Binding-site contacts:
Ligand atom C17 contacts residue HEM1 of chain 1.B at 3.5 Å.
Ligand atom C02 contacts residue GLY237 of chain 1.A at 3.0 Å.
Ligand atom S01 contacts residue HEM1 of chain 1.B at 3.3 Å (h-bond).
Ligand atom C13 contacts residue HEM1 of chain 1.B at 3.6 Å.
Ligand atom C12 contacts residue HEM1 of chain 1.B at 3.5 Å.
Ligand atom C08 contacts residue HEM1 of chain 1.B at 3.4 Å.
Ligand atom C15 contacts residue HEM1 of chain 1.B at 3.5 Å.
Ligand atom C02 contacts residue PHE235 of chain 1.A at 3.7 Å (hydrophobic).
Ligand atom C11 contacts residue HEM1 of chain 1.B at 3.6 Å.
Ligand atom C04 contacts residue ILE218 of chain 1.A at 3.6 Å (hydrophobic).
Ligand atom C05 contacts residue PRO216 of chain 1.A at 3.8 Å (hydrophobic).
Ligand atom N14 contacts residue HEM1 of chain 1.B at 3.9 Å.
Ligand atom C15 contacts residue GLN129 of chain 1.A at 3.9 Å.
Ligand atom N14 contacts residue TRP238 of chain 1.A at 3.1 Å (h-bond).
Ligand atom N14 contacts residue TYR239 of chain 1.A at 3.9 Å.
Ligand atom C06 contacts residue GLU243 of chain 1.A at 3.2 Å.
Ligand atom C02 contacts residue ASN236 of chain 1.A at 3.4 Å.
Ligand atom C21 contacts residue HEM1 of chain 1.B at 3.7 Å.
Ligand atom C02 contacts residue HEM1 of chain 1.B at 3.7 Å.
Ligand atom C13 contacts residue GLU243 of chain 1.A at 3.4 Å.
Ligand atom C10 contacts residue HEM1 of chain 1.B at 3.4 Å.
Ligand atom C15 contacts residue HIS128 of chain 1.A at 3.6 Å.
Ligand atom C04 contacts residue PRO216 of chain 1.A at 3.1 Å (hydrophobic).
Ligand atom C15 contacts residue ILE218 of chain 1.A at 3.6 Å (hydrophobic).
Ligand atom C03 contacts residue ILE218 of chain 1.A at 3.7 Å (hydrophobic).
Ligand atom C03 contacts residue ASN236 of chain 1.A at 3.5 Å.
Ligand atom S01 contacts residue GLY237 of chain 1.A at 3.6 Å.
Ligand atom N14 contacts residue GLU243 of chain 1.A at 2.9 Å (salt-bridge).
Ligand atom C03 contacts residue PHE235 of chain 1.A at 3.5 Å (hydrophobic).
Ligand atom N07 contacts residue GLU243 of chain 1.A at 2.3 Å (salt-bridge).
Ligand atom O16 contacts residue HIS128 of chain 1.A at 3.3 Å.
Ligand atom C12 contacts residue ILE218 of chain 1.A at 3.4 Å (hydrophobic).
Ligand atom O16 contacts residue ILE218 of chain 1.A at 3.9 Å.
Ligand atom C11 contacts residue ILE218 of chain 1.A at 3.5 Å (hydrophobic).
Ligand atom C03 contacts residue GLY237 of chain 1.A at 3.7 Å.
Ligand atom C08 contacts residue GLU243 of chain 1.A at 3.1 Å.
Ligand atom C09 contacts residue HEM1 of chain 1.B at 3.4 Å.
Ligand atom C03 contacts residue PRO216 of chain 1.A at 3.1 Å (hydrophobic).
Ligand atom C18 contacts residue HEM1 of chain 1.B at 3.3 Å.
Ligand atom N14 contacts residue PRO216 of chain 1.A at 3.9 Å.

A protein and the small-molecule ligand that binds it are described below.
Small molecule (SMILES): N/C(=N/c1cccc(CO[C@@H]2CCNC2)c1)c1cccs1

Sequence of chain 1.A:
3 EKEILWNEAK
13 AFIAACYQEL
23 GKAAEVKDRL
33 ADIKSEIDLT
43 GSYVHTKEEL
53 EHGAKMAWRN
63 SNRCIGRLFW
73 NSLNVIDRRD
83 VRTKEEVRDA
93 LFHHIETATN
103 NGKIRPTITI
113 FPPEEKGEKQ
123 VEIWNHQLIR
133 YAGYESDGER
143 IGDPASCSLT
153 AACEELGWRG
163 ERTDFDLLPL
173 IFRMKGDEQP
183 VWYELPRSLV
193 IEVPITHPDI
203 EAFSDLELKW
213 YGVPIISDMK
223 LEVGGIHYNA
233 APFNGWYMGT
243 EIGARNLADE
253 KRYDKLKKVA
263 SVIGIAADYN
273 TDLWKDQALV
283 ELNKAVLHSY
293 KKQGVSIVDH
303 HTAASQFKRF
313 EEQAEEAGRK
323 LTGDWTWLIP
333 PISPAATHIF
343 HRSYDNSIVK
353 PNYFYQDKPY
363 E